Binding-site contacts:
Ligand atom O5 contacts residue ASN285 of chain 3.A at 2.4 Å (h-bond).
Ligand atom O5 contacts residue ASN298 of chain 3.A at 3.7 Å.
Ligand atom C3 contacts residue VAL297 of chain 3.A at 4.2 Å (hydrophobic).
Ligand atom C1 contacts residue ASN285 of chain 3.A at 1.4 Å.
Ligand atom N2 contacts residue ASN285 of chain 3.A at 2.9 Å (h-bond).
Ligand atom C1 contacts residue ASN298 of chain 3.A at 3.9 Å.
Ligand atom O7 contacts residue ASN285 of chain 3.A at 3.1 Å (h-bond).
Ligand atom C3 contacts residue ASN285 of chain 3.A at 3.8 Å.
Ligand atom C6 contacts residue ASN298 of chain 3.A at 4.2 Å.
Ligand atom C8 contacts residue VAL297 of chain 3.A at 4.2 Å (hydrophobic).
Ligand atom N2 contacts residue VAL297 of chain 3.A at 3.6 Å (h-bond).
Ligand atom C4 contacts residue ASN285 of chain 3.A at 4.2 Å.
Ligand atom C5 contacts residue ASN298 of chain 3.A at 3.9 Å.
Ligand atom C8 contacts residue ASN285 of chain 3.A at 4.4 Å.
Ligand atom C2 contacts residue VAL297 of chain 3.A at 4.0 Å (hydrophobic).
Ligand atom C7 contacts residue VAL297 of chain 3.A at 4.4 Å (hydrophobic).
Ligand atom C2 contacts residue ASN285 of chain 3.A at 2.4 Å.
Ligand atom C7 contacts residue ASN285 of chain 3.A at 3.2 Å.
Ligand atom C5 contacts residue ASN285 of chain 3.A at 3.6 Å.
Ligand atom C6 contacts residue GLU398 of chain 3.A at 4.4 Å.
Ligand atom C1 contacts residue VAL297 of chain 3.A at 3.6 Å (hydrophobic).
Ligand atom C8 contacts residue SER45 of chain 3.A at 3.5 Å.

This small molecule binds to this protein.
Small molecule (SMILES): CC(=O)N[C@@H]1[C@@H](O)[C@H](O)[C@@H](CO)O[C@H]1O

Sequence of chain 3.A:
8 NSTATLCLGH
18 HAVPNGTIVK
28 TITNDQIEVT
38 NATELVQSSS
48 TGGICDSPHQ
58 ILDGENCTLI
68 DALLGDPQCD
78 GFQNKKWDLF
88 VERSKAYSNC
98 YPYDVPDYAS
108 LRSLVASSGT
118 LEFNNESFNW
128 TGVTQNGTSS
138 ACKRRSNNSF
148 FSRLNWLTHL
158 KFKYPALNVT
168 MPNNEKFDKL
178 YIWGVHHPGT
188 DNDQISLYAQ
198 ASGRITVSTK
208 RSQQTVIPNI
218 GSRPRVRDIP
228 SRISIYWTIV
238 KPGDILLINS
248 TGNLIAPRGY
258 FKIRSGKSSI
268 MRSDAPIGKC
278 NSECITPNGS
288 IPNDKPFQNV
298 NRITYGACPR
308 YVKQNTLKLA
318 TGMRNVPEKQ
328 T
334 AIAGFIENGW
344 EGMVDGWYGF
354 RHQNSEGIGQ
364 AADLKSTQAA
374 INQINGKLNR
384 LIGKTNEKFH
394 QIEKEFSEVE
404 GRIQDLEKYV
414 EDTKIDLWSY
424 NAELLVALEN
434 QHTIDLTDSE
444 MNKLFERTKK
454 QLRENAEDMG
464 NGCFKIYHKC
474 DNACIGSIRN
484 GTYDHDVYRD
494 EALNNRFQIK